A small-molecule ligand and the protein it binds are described below.
Small molecule (SMILES): Nc1ncnc2c1ncn2[C@H]1C[C@H](O)[C@@H](COP(=O)(O)O)O1

Binding-site contacts:
Ligand atom N7 contacts residue ASP609 of chain 3.J at 4.5 Å.
Ligand atom C8 contacts residue HIS630 of chain 3.J at 3.4 Å.
Ligand atom N6 contacts residue PHE638 of chain 3.J at 3.8 Å.
Ligand atom N6 contacts residue PRO633 of chain 3.J at 4.1 Å.
Ligand atom N1 contacts residue PRO631 of chain 3.J at 4.2 Å.
Ligand atom C6 contacts residue PRO419 of chain 3.J at 4.4 Å (hydrophobic).
Ligand atom C6 contacts residue GLY639 of chain 3.J at 3.7 Å.
Ligand atom O2P contacts residue HIS628 of chain 3.J at 4.3 Å.
Ligand atom O4' contacts residue HIS630 of chain 3.J at 4.4 Å.
Ligand atom C1' contacts residue HIS630 of chain 3.J at 4.0 Å.
Ligand atom N9 contacts residue PRO419 of chain 3.J at 4.2 Å.
Ligand atom O4' contacts residue PRO631 of chain 3.J at 3.8 Å.
Ligand atom C2 contacts residue GLY639 of chain 3.J at 3.7 Å.
Ligand atom C6 contacts residue SER632 of chain 3.J at 4.3 Å.
Ligand atom N1 contacts residue GLY639 of chain 3.J at 2.9 Å (h-bond).
Ligand atom C8 contacts residue PRO419 of chain 3.J at 4.3 Å (hydrophobic).
Ligand atom C5 contacts residue PRO631 of chain 3.J at 4.4 Å (hydrophobic).
Ligand atom C4 contacts residue PRO419 of chain 3.J at 4.2 Å (hydrophobic).
Ligand atom N1 contacts residue ILE622 of chain 3.J at 4.4 Å.
Ligand atom C5 contacts residue PRO419 of chain 3.J at 4.2 Å (hydrophobic).
Ligand atom N7 contacts residue PRO419 of chain 3.J at 4.4 Å.
Ligand atom O5' contacts residue PRO631 of chain 3.J at 4.1 Å.
Ligand atom O5' contacts residue PHE629 of chain 3.J at 4.2 Å.
Ligand atom N6 contacts residue GLY637 of chain 3.J at 4.1 Å.
Ligand atom C2 contacts residue PRO419 of chain 3.J at 4.4 Å (hydrophobic).
Ligand atom N7 contacts residue SER632 of chain 3.J at 3.8 Å.
Ligand atom N6 contacts residue VAL418 of chain 3.J at 3.6 Å.
Ligand atom C6 contacts residue PRO631 of chain 3.J at 4.0 Å (hydrophobic).
Ligand atom C5 contacts residue SER632 of chain 3.J at 4.3 Å.
Ligand atom C6 contacts residue VAL418 of chain 3.J at 3.8 Å (hydrophobic).
Ligand atom N6 contacts residue GLY639 of chain 3.J at 2.8 Å (h-bond).
Ligand atom N3 contacts residue PRO419 of chain 3.J at 4.3 Å.
Ligand atom N7 contacts residue HIS630 of chain 3.J at 4.1 Å.
Ligand atom N6 contacts residue PRO631 of chain 3.J at 3.9 Å.
Ligand atom C2' contacts residue PRO419 of chain 3.J at 4.0 Å (hydrophobic).
Ligand atom O2P contacts residue PRO631 of chain 3.J at 3.8 Å.
Ligand atom N9 contacts residue HIS630 of chain 3.J at 4.2 Å.
Ligand atom N6 contacts residue SER632 of chain 3.J at 3.9 Å.
Ligand atom N1 contacts residue VAL418 of chain 3.J at 3.8 Å.
Ligand atom O2P contacts residue PHE629 of chain 3.J at 4.0 Å.

Sequence of chain 3.J:
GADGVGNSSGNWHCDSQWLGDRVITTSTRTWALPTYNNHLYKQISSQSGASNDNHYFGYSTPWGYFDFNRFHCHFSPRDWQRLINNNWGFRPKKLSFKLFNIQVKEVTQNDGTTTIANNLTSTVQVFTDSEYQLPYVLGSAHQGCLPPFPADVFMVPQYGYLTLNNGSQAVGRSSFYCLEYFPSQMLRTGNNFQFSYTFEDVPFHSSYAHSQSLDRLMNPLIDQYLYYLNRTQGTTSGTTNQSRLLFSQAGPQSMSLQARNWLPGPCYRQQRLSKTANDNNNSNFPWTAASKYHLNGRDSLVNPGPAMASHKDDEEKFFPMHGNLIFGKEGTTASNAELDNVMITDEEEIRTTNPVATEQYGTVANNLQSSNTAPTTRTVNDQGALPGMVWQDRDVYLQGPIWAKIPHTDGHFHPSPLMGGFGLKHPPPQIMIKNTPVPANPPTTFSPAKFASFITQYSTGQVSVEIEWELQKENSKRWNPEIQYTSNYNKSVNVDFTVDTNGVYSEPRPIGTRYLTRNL